A small-molecule ligand and the protein it binds are described below.
Small molecule (SMILES): Brc1cn[nH]c1

Binding-site contacts:
Ligand atom C5 contacts residue TRP408 of chain 1.A at 3.5 Å (hydrophobic).
Ligand atom BR4 contacts residue GLY333 of chain 1.B at 3.8 Å.
Ligand atom C4 contacts residue TYR407 of chain 1.A at 4.0 Å (hydrophobic).
Ligand atom N1 contacts residue TRP408 of chain 1.A at 3.4 Å.
Ligand atom C3 contacts residue LYS331 of chain 1.B at 3.9 Å.
Ligand atom N1 contacts residue GLU406 of chain 1.A at 3.3 Å (salt-bridge).
Ligand atom N2 contacts residue TRP408 of chain 1.A at 3.7 Å.
Ligand atom BR4 contacts residue TYR407 of chain 1.A at 4.2 Å.
Ligand atom C3 contacts residue LYS424 of chain 1.B at 3.2 Å.
Ligand atom C4 contacts residue LYS424 of chain 1.B at 3.9 Å.
Ligand atom BR4 contacts residue LYS331 of chain 1.B at 3.9 Å.
Ligand atom C3 contacts residue TRP408 of chain 1.A at 4.2 Å (hydrophobic).
Ligand atom BR4 contacts residue THR405 of chain 1.A at 4.0 Å.
Ligand atom N1 contacts residue LYS424 of chain 1.B at 4.4 Å.
Ligand atom BR4 contacts residue GLN332 of chain 1.B at 3.8 Å.
Ligand atom C4 contacts residue LYS331 of chain 1.B at 4.2 Å.
Ligand atom N2 contacts residue LYS424 of chain 1.B at 3.5 Å.
Ligand atom N1 contacts residue TYR407 of chain 1.A at 4.0 Å.
Ligand atom C5 contacts residue GLU406 of chain 1.A at 2.6 Å.
Ligand atom C5 contacts residue TYR407 of chain 1.A at 3.4 Å (hydrophobic).
Ligand atom C4 contacts residue TRP408 of chain 1.A at 4.0 Å (hydrophobic).
Ligand atom C4 contacts residue GLU406 of chain 1.A at 3.7 Å.

Sequence of chain 1.B:
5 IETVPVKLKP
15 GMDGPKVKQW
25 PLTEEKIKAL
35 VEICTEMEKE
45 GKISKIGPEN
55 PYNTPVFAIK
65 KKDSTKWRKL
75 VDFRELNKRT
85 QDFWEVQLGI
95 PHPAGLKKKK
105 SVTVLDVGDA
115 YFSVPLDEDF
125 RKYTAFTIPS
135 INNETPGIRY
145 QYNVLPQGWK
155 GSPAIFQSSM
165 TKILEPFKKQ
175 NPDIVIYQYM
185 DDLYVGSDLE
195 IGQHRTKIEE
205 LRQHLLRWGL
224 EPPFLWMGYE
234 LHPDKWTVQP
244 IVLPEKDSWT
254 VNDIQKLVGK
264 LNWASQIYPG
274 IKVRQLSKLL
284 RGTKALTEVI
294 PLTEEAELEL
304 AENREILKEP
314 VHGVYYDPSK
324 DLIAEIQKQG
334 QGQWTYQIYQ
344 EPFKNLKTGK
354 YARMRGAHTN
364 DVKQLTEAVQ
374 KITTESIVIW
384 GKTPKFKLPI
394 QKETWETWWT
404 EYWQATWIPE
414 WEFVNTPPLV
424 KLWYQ

Sequence of chain 1.A:
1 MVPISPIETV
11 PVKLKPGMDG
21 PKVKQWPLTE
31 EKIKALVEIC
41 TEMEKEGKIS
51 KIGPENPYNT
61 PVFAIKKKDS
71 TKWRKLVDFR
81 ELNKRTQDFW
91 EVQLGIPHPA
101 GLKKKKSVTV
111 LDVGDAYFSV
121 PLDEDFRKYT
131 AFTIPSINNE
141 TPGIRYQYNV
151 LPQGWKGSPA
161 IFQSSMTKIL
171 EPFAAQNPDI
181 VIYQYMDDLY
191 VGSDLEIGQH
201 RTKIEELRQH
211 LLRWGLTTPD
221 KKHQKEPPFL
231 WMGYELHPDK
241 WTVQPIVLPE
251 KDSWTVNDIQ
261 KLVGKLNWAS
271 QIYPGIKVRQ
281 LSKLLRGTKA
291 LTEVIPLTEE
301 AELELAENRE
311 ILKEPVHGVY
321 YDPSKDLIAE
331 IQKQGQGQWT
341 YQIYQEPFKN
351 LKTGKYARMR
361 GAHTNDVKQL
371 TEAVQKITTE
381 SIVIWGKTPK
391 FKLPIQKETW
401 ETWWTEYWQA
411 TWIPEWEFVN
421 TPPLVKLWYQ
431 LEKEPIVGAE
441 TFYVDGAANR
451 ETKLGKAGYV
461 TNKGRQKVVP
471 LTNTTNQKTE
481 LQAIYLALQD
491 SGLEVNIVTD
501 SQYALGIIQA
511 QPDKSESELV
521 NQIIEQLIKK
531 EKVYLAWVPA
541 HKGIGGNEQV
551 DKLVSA